The protein below binds the small molecule below.
Small molecule (SMILES): CC(=O)N[C@H]1[C@H](O[C@H]2[C@H](O)[C@@H](NC(C)=O)CO[C@@H]2CO)O[C@H](CO)[C@@H](O)[C@@H]1O

Sequence of chain 47.G:
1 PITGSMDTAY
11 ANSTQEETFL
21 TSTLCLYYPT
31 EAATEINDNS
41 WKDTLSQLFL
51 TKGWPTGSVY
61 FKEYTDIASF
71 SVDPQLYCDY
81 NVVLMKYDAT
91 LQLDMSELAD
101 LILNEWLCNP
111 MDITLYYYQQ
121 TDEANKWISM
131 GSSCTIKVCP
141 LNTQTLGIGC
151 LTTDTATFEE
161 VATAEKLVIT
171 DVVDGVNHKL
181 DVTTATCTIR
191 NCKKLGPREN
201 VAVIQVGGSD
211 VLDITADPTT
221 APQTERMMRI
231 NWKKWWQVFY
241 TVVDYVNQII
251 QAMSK

Binding-site contacts:
Ligand atom O5 contacts residue ASN12 of chain 47.G at 2.7 Å (h-bond).
Ligand atom O7 contacts residue ASN12 of chain 47.G at 3.6 Å.
Ligand atom C2 contacts residue ASN12 of chain 47.G at 3.3 Å.
Ligand atom C1 contacts residue ASN12 of chain 47.G at 2.2 Å.
Ligand atom C5 contacts residue ASN12 of chain 47.G at 4.1 Å.
Ligand atom C7 contacts residue ASN12 of chain 47.G at 3.9 Å.
Ligand atom N2 contacts residue ASN12 of chain 47.G at 3.8 Å.